Sequence of chain 1.A:
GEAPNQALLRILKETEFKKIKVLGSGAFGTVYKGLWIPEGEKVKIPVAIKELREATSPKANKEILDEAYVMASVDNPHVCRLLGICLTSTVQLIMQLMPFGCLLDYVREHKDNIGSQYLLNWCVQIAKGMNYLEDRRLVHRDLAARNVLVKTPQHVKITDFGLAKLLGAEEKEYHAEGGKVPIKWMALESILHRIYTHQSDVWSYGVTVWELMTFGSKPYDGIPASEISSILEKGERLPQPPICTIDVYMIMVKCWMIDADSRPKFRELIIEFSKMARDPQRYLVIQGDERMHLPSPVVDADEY

Binding-site contacts:
Ligand atom CAH contacts residue ALA49 of chain 1.A at 3.8 Å (hydrophobic).
Ligand atom CAI contacts residue PRO100 of chain 1.A at 3.4 Å (hydrophobic).
Ligand atom NAW contacts residue LEU98 of chain 1.A at 3.4 Å.
Ligand atom CAK contacts residue PRO100 of chain 1.A at 3.6 Å (hydrophobic).
Ligand atom N1 contacts residue LEU150 of chain 1.A at 3.5 Å.
Ligand atom CAX contacts residue GLY102 of chain 1.A at 3.6 Å.
Ligand atom C6 contacts residue LEU150 of chain 1.A at 3.6 Å (hydrophobic).
Ligand atom CAB contacts residue ASP161 of chain 1.A at 3.5 Å.
Ligand atom CAG contacts residue THR160 of chain 1.A at 3.6 Å.
Ligand atom CAP contacts residue ASP106 of chain 1.A at 3.6 Å.
Ligand atom CAK contacts residue MET99 of chain 1.A at 3.5 Å (hydrophobic).
Ligand atom CAA contacts residue GLU110 of chain 1.A at 3.4 Å.
Ligand atom N1 contacts residue ALA49 of chain 1.A at 3.5 Å.
Ligand atom CAD contacts residue MET96 of chain 1.A at 3.8 Å (hydrophobic).
Ligand atom CAL contacts residue GLY102 of chain 1.A at 3.6 Å.
Ligand atom CAY contacts residue GLY102 of chain 1.A at 3.4 Å.
Ligand atom CAC contacts residue LYS51 of chain 1.A at 3.6 Å.
Ligand atom CAJ contacts residue GLY102 of chain 1.A at 3.7 Å.
Ligand atom CBA contacts residue LEU24 of chain 1.A at 3.6 Å (hydrophobic).
Ligand atom CAE contacts residue ALA49 of chain 1.A at 3.8 Å (hydrophobic).
Ligand atom NAW contacts residue MET99 of chain 1.A at 2.7 Å (h-bond).
Ligand atom CAK contacts residue LEU24 of chain 1.A at 3.7 Å (hydrophobic).
Ligand atom C6 contacts residue ALA49 of chain 1.A at 3.8 Å (hydrophobic).
Ligand atom CAH contacts residue VAL32 of chain 1.A at 3.8 Å (hydrophobic).
Ligand atom CAK contacts residue GLY102 of chain 1.A at 3.3 Å.
Ligand atom N3 contacts residue GLN97 of chain 1.A at 3.8 Å.
Ligand atom CAI contacts residue GLY102 of chain 1.A at 3.4 Å.
Ligand atom N3 contacts residue LEU98 of chain 1.A at 3.8 Å.
Ligand atom C4 contacts residue MET99 of chain 1.A at 3.6 Å (hydrophobic).
Ligand atom C2 contacts residue LEU150 of chain 1.A at 3.7 Å (hydrophobic).
Ligand atom CAC contacts residue LEU94 of chain 1.A at 3.7 Å (hydrophobic).
Ligand atom C4 contacts residue LEU98 of chain 1.A at 3.8 Å (hydrophobic).
Ligand atom CAE contacts residue LYS51 of chain 1.A at 3.3 Å.
Ligand atom N3 contacts residue ALA49 of chain 1.A at 3.7 Å.
Ligand atom CAY contacts residue LEU24 of chain 1.A at 3.5 Å (hydrophobic).
Ligand atom N3 contacts residue MET99 of chain 1.A at 3.0 Å (h-bond).
Ligand atom C2 contacts residue ALA49 of chain 1.A at 3.4 Å (hydrophobic).
Ligand atom CBA contacts residue MET99 of chain 1.A at 3.7 Å (hydrophobic).
Ligand atom CAR contacts residue ASP106 of chain 1.A at 3.5 Å.
Ligand atom C2 contacts residue GLN97 of chain 1.A at 3.6 Å.

This small molecule binds to this protein.
Small molecule (SMILES): CCN1CCN(Cc2ccc(-c3cc4c(N[C@H](C)c5ccccc5)ncnc4[nH]3)cc2)CC1